Binding-site contacts:
Ligand atom O5 contacts residue THR354 of chain 1.A at 4.3 Å.
Ligand atom C8 contacts residue THR354 of chain 1.A at 4.3 Å.
Ligand atom C4 contacts residue ASN347 of chain 1.A at 4.3 Å.
Ligand atom C8 contacts residue SER123 of chain 1.A at 3.9 Å.
Ligand atom C7 contacts residue THR354 of chain 1.A at 4.5 Å.
Ligand atom N2 contacts residue THR354 of chain 1.A at 3.7 Å.
Ligand atom O6 contacts residue THR354 of chain 1.A at 3.8 Å.
Ligand atom C7 contacts residue ASN347 of chain 1.A at 4.1 Å.
Ligand atom C5 contacts residue THR354 of chain 1.A at 4.0 Å.
Ligand atom C1 contacts residue ASN350 of chain 1.A at 4.5 Å.
Ligand atom O7 contacts residue ASN350 of chain 1.A at 3.6 Å.
Ligand atom C7 contacts residue ASN350 of chain 1.A at 3.6 Å.
Ligand atom N2 contacts residue ASN347 of chain 1.A at 3.2 Å (h-bond).
Ligand atom O5 contacts residue ASN347 of chain 1.A at 2.2 Å (h-bond).
Ligand atom N2 contacts residue ASN350 of chain 1.A at 4.0 Å.
Ligand atom C1 contacts residue ASN347 of chain 1.A at 1.4 Å.
Ligand atom C8 contacts residue ASP121 of chain 1.A at 4.0 Å.
Ligand atom C5 contacts residue ASN347 of chain 1.A at 2.9 Å.
Ligand atom C2 contacts residue ASN350 of chain 1.A at 4.4 Å.
Ligand atom C1 contacts residue THR354 of chain 1.A at 3.7 Å.
Ligand atom C3 contacts residue ASN347 of chain 1.A at 4.0 Å.
Ligand atom O6 contacts residue ASN347 of chain 1.A at 2.9 Å (h-bond).
Ligand atom C6 contacts residue ASN347 of chain 1.A at 3.1 Å.
Ligand atom C8 contacts residue ASN350 of chain 1.A at 4.0 Å.
Ligand atom C2 contacts residue ASN347 of chain 1.A at 2.7 Å.

A small-molecule ligand and the protein it binds are described below.
Small molecule (SMILES): CC(=O)N[C@@H]1[C@@H](O)[C@H](O)[C@@H](CO)O[C@H]1O

Sequence of chain 1.A:
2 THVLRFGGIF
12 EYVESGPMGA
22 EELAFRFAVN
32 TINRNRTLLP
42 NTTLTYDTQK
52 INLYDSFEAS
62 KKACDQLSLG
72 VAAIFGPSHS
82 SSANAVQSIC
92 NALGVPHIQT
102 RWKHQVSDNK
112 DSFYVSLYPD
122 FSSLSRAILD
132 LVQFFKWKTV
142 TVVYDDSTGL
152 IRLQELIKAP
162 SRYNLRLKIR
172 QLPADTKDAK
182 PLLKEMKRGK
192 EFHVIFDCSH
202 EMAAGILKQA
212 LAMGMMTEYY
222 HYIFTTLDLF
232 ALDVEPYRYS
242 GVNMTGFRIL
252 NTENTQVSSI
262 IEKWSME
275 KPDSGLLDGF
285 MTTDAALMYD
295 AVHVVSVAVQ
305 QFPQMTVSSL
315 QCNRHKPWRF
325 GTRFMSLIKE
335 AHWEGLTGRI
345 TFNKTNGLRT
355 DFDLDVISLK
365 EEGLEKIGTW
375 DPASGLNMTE